Binding-site contacts:
Ligand atom O5 contacts residue VAL250 of chain 1.D at 3.9 Å.
Ligand atom C4 contacts residue ASN241 of chain 1.B at 4.2 Å.
Ligand atom C7 contacts residue ARG298 of chain 1.D at 4.3 Å.
Ligand atom C1 contacts residue ASN241 of chain 1.B at 1.4 Å.
Ligand atom C2 contacts residue ASN241 of chain 1.B at 2.4 Å.
Ligand atom C7 contacts residue ASN241 of chain 1.B at 3.2 Å.
Ligand atom C8 contacts residue ASN241 of chain 1.B at 3.5 Å.
Ligand atom C8 contacts residue PRO240 of chain 1.B at 3.7 Å (hydrophobic).
Ligand atom C8 contacts residue TYR247 of chain 1.D at 3.7 Å (hydrophobic).
Ligand atom O5 contacts residue ASN241 of chain 1.B at 2.4 Å (h-bond).
Ligand atom C6 contacts residue VAL250 of chain 1.D at 4.4 Å (hydrophobic).
Ligand atom C7 contacts residue TYR247 of chain 1.D at 4.0 Å (hydrophobic).
Ligand atom O7 contacts residue TYR247 of chain 1.D at 3.5 Å (h-bond).
Ligand atom N2 contacts residue ASN241 of chain 1.B at 2.9 Å (h-bond).
Ligand atom O7 contacts residue ARG298 of chain 1.D at 3.9 Å.
Ligand atom C5 contacts residue ASN241 of chain 1.B at 3.7 Å.
Ligand atom C8 contacts residue SER239 of chain 1.B at 3.7 Å.
Ligand atom C8 contacts residue ARG298 of chain 1.D at 3.1 Å.
Ligand atom O6 contacts residue ASN241 of chain 1.B at 3.7 Å.
Ligand atom C6 contacts residue ASN241 of chain 1.B at 4.3 Å.
Ligand atom C3 contacts residue ASN241 of chain 1.B at 3.8 Å.
Ligand atom O7 contacts residue ASN241 of chain 1.B at 3.9 Å.

Sequence of chain 1.B:
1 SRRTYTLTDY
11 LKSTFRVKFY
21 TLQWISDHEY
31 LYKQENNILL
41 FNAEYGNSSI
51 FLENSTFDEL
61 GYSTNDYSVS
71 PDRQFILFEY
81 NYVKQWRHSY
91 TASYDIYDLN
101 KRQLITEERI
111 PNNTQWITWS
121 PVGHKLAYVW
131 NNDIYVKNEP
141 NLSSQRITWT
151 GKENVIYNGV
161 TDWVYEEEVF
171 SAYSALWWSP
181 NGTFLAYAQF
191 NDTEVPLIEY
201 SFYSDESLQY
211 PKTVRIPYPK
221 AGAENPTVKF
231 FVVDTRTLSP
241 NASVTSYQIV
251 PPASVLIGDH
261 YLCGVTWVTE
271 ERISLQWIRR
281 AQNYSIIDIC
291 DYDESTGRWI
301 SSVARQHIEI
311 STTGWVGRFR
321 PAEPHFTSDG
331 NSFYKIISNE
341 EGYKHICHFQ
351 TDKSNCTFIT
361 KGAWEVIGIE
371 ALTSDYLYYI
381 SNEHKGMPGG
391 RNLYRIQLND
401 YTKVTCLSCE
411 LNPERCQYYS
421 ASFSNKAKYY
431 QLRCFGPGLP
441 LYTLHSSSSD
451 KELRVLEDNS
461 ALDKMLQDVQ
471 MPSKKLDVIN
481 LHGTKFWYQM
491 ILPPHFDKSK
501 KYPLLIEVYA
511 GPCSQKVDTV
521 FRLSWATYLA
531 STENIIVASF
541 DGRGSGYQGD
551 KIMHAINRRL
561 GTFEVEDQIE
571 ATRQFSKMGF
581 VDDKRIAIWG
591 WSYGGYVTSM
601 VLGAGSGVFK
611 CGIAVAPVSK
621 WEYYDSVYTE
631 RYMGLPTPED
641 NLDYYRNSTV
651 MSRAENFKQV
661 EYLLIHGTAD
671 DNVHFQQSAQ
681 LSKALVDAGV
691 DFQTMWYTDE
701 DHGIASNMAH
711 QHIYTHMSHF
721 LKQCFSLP

Sequence of chain 1.D:
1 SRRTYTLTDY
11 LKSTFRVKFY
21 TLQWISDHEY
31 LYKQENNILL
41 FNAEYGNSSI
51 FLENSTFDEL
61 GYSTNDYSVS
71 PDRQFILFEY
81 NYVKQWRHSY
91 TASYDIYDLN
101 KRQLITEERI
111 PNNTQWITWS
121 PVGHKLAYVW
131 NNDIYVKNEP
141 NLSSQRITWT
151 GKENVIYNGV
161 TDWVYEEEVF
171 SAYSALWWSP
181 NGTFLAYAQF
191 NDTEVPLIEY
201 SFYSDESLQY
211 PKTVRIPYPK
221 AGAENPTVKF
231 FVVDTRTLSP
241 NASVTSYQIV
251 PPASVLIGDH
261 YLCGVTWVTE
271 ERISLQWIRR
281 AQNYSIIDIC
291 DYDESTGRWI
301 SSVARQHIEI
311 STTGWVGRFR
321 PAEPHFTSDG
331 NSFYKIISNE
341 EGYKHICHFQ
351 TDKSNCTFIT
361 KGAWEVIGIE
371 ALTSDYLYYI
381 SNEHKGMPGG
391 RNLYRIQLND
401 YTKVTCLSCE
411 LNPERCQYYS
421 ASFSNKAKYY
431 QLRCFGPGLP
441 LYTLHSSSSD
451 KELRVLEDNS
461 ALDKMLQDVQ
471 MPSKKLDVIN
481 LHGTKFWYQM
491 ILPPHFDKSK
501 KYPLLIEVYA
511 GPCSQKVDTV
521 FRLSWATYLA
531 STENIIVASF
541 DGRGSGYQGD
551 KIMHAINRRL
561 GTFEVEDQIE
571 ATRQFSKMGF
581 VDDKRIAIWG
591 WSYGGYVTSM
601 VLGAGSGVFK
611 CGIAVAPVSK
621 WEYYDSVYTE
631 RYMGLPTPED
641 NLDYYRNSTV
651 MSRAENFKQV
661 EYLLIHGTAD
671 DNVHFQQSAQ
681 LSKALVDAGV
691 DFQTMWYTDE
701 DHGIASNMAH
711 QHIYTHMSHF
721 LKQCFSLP

The small molecule below binds the protein below.
Small molecule (SMILES): CC(=O)N[C@@H]1[C@@H](O)[C@H](O)[C@@H](CO)O[C@H]1O